Sequence of chain 1.B:
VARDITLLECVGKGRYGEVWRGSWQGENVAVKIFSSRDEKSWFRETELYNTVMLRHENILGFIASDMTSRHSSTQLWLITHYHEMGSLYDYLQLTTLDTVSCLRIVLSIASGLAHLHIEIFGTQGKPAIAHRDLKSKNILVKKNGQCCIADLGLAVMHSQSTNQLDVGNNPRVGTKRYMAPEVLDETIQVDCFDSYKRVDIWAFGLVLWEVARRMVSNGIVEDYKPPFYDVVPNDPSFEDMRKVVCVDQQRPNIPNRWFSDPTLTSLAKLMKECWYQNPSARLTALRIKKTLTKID

Binding-site contacts:
Ligand atom C17 contacts residue LEU145 of chain 1.B at 3.3 Å (hydrophobic).
Ligand atom C30 contacts residue ASP156 of chain 1.B at 3.8 Å.
Ligand atom C25 contacts residue THR85 of chain 1.B at 3.3 Å.
Ligand atom C16 contacts residue LEU145 of chain 1.B at 3.7 Å (hydrophobic).
Ligand atom C31 contacts residue ASN143 of chain 1.B at 3.8 Å.
Ligand atom C18 contacts residue ALA35 of chain 1.B at 3.4 Å (hydrophobic).
Ligand atom C12 contacts residue ASP95 of chain 1.B at 3.3 Å.
Ligand atom C08 contacts residue TYR87 of chain 1.B at 3.7 Å (hydrophobic).
Ligand atom C10 contacts residue VAL16 of chain 1.B at 3.8 Å (hydrophobic).
Ligand atom C18 contacts residue LEU145 of chain 1.B at 3.3 Å (hydrophobic).
Ligand atom C01 contacts residue ASP95 of chain 1.B at 3.4 Å.
Ligand atom C17 contacts residue ALA35 of chain 1.B at 3.3 Å (hydrophobic).
Ligand atom C26 contacts residue THR85 of chain 1.B at 3.8 Å.
Ligand atom C16 contacts residue ALA35 of chain 1.B at 3.7 Å (hydrophobic).
Ligand atom C19 contacts residue ALA35 of chain 1.B at 3.8 Å (hydrophobic).
Ligand atom C18 contacts residue HIS86 of chain 1.B at 3.5 Å.
Ligand atom C31 contacts residue LYS142 of chain 1.B at 3.7 Å.
Ligand atom C19 contacts residue LEU145 of chain 1.B at 3.8 Å (hydrophobic).
Ligand atom N15 contacts residue HIS88 of chain 1.B at 2.9 Å (h-bond).
Ligand atom C18 contacts residue THR85 of chain 1.B at 3.1 Å.
Ligand atom C21 contacts residue LEU145 of chain 1.B at 3.6 Å (hydrophobic).
Ligand atom C26 contacts residue LYS37 of chain 1.B at 3.8 Å.
Ligand atom C18 contacts residue LEU65 of chain 1.B at 3.8 Å (hydrophobic).
Ligand atom C09 contacts residue TYR87 of chain 1.B at 3.2 Å (hydrophobic).
Ligand atom N27 contacts residue LYS37 of chain 1.B at 3.6 Å.
Ligand atom N15 contacts residue TYR87 of chain 1.B at 3.5 Å.
Ligand atom C11 contacts residue ASP95 of chain 1.B at 3.8 Å.
Ligand atom C08 contacts residue VAL16 of chain 1.B at 3.8 Å (hydrophobic).
Ligand atom C11 contacts residue GLY91 of chain 1.B at 3.7 Å.
Ligand atom C29 contacts residue ASP156 of chain 1.B at 3.7 Å.
Ligand atom C30 contacts residue ASN143 of chain 1.B at 3.3 Å.
Ligand atom C24 contacts residue LEU65 of chain 1.B at 3.8 Å (hydrophobic).
Ligand atom C09 contacts residue VAL16 of chain 1.B at 3.8 Å (hydrophobic).
Ligand atom C17 contacts residue THR85 of chain 1.B at 3.8 Å.
Ligand atom O23 contacts residue VAL24 of chain 1.B at 3.8 Å.
Ligand atom C14 contacts residue TYR87 of chain 1.B at 3.5 Å (hydrophobic).
Ligand atom C25 contacts residue LEU65 of chain 1.B at 3.6 Å (hydrophobic).
Ligand atom C20 contacts residue VAL24 of chain 1.B at 3.8 Å (hydrophobic).
Ligand atom C17 contacts residue HIS86 of chain 1.B at 3.1 Å.
Ligand atom C14 contacts residue HIS88 of chain 1.B at 2.9 Å.

This small molecule binds to this protein.
Small molecule (SMILES): O=c1c2cc(-c3ccnc4ccccc34)ccc2ncn1-c1ccc(N2CCOCC2)cc1